Binding-site contacts:
Ligand atom C20 contacts residue HIS164 of chain 1.B at 3.3 Å.
Ligand atom N3 contacts residue HIS163 of chain 1.B at 2.9 Å (h-bond).
Ligand atom O2 contacts residue DMS1 of chain 1.S at 3.5 Å.
Ligand atom C24 contacts residue DMS1 of chain 1.S at 3.9 Å.
Ligand atom C22 contacts residue MET49 of chain 1.B at 3.5 Å (hydrophobic).
Ligand atom C20 contacts residue MET165 of chain 1.B at 3.5 Å (hydrophobic).
Ligand atom C12 contacts residue GLU166 of chain 1.B at 3.4 Å.
Ligand atom C22 contacts residue MET165 of chain 1.B at 3.7 Å (hydrophobic).
Ligand atom C14 contacts residue ASN142 of chain 1.B at 3.7 Å.
Ligand atom CL contacts residue HIS164 of chain 1.B at 3.7 Å.
Ligand atom C21 contacts residue HIS164 of chain 1.B at 3.9 Å.
Ligand atom C contacts residue GLU166 of chain 1.B at 3.5 Å.
Ligand atom N3 contacts residue SER144 of chain 1.B at 3.7 Å.
Ligand atom O2 contacts residue GLN189 of chain 1.B at 3.7 Å.
Ligand atom C13 contacts residue GLU166 of chain 1.B at 3.7 Å.
Ligand atom C13 contacts residue ASN142 of chain 1.B at 3.9 Å.
Ligand atom CL contacts residue HIS41 of chain 1.B at 3.5 Å.
Ligand atom C11 contacts residue GLU166 of chain 1.B at 3.7 Å.
Ligand atom C23 contacts residue ARG188 of chain 1.B at 3.8 Å.
Ligand atom C12 contacts residue PHE140 of chain 1.B at 3.5 Å (hydrophobic).
Ligand atom C12 contacts residue LEU141 of chain 1.B at 3.8 Å (hydrophobic).
Ligand atom C11 contacts residue HIS163 of chain 1.B at 3.4 Å.
Ligand atom C21 contacts residue MET165 of chain 1.B at 3.6 Å (hydrophobic).
Ligand atom O1 contacts residue GLU166 of chain 1.B at 3.0 Å (salt-bridge).
Ligand atom C8 contacts residue ASN142 of chain 1.B at 3.7 Å.
Ligand atom O1 contacts residue MET165 of chain 1.B at 3.4 Å.
Ligand atom C14 contacts residue GLU166 of chain 1.B at 3.4 Å.
Ligand atom C11 contacts residue MET165 of chain 1.B at 3.8 Å (hydrophobic).
Ligand atom C21 contacts residue MET49 of chain 1.B at 3.5 Å (hydrophobic).
Ligand atom C14 contacts residue LEU141 of chain 1.B at 3.8 Å (hydrophobic).
Ligand atom N3 contacts residue GLU166 of chain 1.B at 3.8 Å.
Ligand atom C9 contacts residue MET165 of chain 1.B at 3.9 Å (hydrophobic).
Ligand atom C13 contacts residue LEU141 of chain 1.B at 3.8 Å (hydrophobic).
Ligand atom C23 contacts residue DMS1 of chain 1.S at 3.6 Å.
Ligand atom CL contacts residue ASP187 of chain 1.B at 3.4 Å.
Ligand atom C8 contacts residue CYS145 of chain 1.B at 3.6 Å (hydrophobic).
Ligand atom C22 contacts residue ARG188 of chain 1.B at 3.7 Å.
Ligand atom C14 contacts residue PHE140 of chain 1.B at 3.8 Å (hydrophobic).
Ligand atom C7 contacts residue DMS1 of chain 1.U at 3.8 Å.
Ligand atom C3 contacts residue GLN189 of chain 1.B at 3.5 Å.

This protein binds this small molecule.
Small molecule (SMILES): CNC(=O)C1(N2C[C@]3(CCN(c4cncc5ccccc45)C3=O)c3cc(Cl)ccc3C2=O)CC1

Sequence of chain 1.A:
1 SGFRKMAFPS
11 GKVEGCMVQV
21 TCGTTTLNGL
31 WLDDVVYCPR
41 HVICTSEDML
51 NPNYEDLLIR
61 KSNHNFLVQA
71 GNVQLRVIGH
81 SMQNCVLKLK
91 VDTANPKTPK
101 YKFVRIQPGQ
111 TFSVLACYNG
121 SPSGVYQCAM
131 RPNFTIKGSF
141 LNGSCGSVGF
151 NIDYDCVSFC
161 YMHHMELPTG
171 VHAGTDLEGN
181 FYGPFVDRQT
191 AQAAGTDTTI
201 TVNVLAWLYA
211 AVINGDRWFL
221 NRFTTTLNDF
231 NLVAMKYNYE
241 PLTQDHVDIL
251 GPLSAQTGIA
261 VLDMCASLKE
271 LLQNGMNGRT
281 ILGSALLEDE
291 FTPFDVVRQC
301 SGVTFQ

Sequence of chain 1.B:
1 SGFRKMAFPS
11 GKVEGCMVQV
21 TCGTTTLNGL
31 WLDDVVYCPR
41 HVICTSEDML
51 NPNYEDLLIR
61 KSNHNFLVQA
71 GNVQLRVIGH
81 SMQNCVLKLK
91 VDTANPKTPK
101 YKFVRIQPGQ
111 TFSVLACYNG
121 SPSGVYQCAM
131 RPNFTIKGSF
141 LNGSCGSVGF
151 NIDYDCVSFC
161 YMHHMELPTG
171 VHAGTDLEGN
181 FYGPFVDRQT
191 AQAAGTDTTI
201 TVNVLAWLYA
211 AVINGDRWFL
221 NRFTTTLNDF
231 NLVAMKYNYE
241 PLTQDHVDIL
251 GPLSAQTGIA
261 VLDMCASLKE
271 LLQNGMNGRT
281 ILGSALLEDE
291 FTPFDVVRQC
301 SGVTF